The protein below binds the small molecule below.
Small molecule (SMILES): NCC(=O)O

Binding-site contacts:
Ligand atom OXT contacts residue HIS31 of chain 1.C at 4.0 Å.
Ligand atom CA contacts residue PHE37 of chain 1.C at 3.9 Å (hydrophobic).
Ligand atom O contacts residue PHE103 of chain 1.D at 3.2 Å (h-bond).
Ligand atom N contacts residue THR96 of chain 1.C at 2.8 Å (h-bond).
Ligand atom OXT contacts residue ASN33 of chain 1.C at 3.9 Å.
Ligand atom C contacts residue PHE37 of chain 1.C at 3.9 Å (hydrophobic).
Ligand atom C contacts residue PHE103 of chain 1.D at 4.2 Å (hydrophobic).
Ligand atom OXT contacts residue PHE37 of chain 1.C at 3.8 Å.
Ligand atom CA contacts residue THR96 of chain 1.C at 3.3 Å.
Ligand atom CA contacts residue HIS31 of chain 1.C at 4.4 Å.
Ligand atom N contacts residue TRP101 of chain 1.C at 3.5 Å.
Ligand atom O contacts residue GLY102 of chain 1.D at 4.2 Å.
Ligand atom N contacts residue PHE103 of chain 1.D at 3.9 Å.
Ligand atom O contacts residue PHE37 of chain 1.C at 4.3 Å.

Sequence of chain 1.D:
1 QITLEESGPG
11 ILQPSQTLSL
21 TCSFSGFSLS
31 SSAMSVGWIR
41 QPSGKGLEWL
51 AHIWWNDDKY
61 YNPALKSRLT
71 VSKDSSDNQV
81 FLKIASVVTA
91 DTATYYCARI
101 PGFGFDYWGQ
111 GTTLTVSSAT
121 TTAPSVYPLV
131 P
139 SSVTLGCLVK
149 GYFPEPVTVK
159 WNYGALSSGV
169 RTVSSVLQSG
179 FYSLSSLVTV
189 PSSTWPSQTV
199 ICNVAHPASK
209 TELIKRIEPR

Sequence of chain 1.C:
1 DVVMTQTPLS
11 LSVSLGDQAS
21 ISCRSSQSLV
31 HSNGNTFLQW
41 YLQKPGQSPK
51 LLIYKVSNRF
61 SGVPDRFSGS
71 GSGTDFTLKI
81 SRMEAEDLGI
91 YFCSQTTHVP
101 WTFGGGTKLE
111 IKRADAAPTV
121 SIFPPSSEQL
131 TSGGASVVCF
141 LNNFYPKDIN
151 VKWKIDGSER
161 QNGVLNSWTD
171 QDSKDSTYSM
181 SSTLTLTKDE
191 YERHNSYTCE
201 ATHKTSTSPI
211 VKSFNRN